The protein below binds the small molecule below.
Small molecule (SMILES): CC(=O)N[C@@H]1[C@@H](O)[C@H](O)[C@@H](CO)O[C@H]1O

Binding-site contacts:
Ligand atom C8 contacts residue ASN61 of chain 1.C at 4.5 Å.
Ligand atom C6 contacts residue TYR28 of chain 1.C at 4.0 Å (hydrophobic).
Ligand atom O5 contacts residue ASN61 of chain 1.C at 2.4 Å (h-bond).
Ligand atom C1 contacts residue ASN61 of chain 1.C at 1.6 Å.
Ligand atom C5 contacts residue ASN61 of chain 1.C at 3.7 Å.
Ligand atom O6 contacts residue TYR28 of chain 1.C at 3.4 Å.
Ligand atom C4 contacts residue ASN61 of chain 1.C at 4.3 Å.
Ligand atom C8 contacts residue ARG634 of chain 1.C at 3.6 Å.
Ligand atom O7 contacts residue ASN61 of chain 1.C at 3.4 Å (h-bond).
Ligand atom C7 contacts residue ASN61 of chain 1.C at 3.6 Å.
Ligand atom N2 contacts residue ASN61 of chain 1.C at 3.0 Å (h-bond).
Ligand atom C2 contacts residue ASN61 of chain 1.C at 2.5 Å.
Ligand atom O5 contacts residue TYR28 of chain 1.C at 3.8 Å.
Ligand atom C3 contacts residue ASN61 of chain 1.C at 3.9 Å.

Sequence of chain 1.C:
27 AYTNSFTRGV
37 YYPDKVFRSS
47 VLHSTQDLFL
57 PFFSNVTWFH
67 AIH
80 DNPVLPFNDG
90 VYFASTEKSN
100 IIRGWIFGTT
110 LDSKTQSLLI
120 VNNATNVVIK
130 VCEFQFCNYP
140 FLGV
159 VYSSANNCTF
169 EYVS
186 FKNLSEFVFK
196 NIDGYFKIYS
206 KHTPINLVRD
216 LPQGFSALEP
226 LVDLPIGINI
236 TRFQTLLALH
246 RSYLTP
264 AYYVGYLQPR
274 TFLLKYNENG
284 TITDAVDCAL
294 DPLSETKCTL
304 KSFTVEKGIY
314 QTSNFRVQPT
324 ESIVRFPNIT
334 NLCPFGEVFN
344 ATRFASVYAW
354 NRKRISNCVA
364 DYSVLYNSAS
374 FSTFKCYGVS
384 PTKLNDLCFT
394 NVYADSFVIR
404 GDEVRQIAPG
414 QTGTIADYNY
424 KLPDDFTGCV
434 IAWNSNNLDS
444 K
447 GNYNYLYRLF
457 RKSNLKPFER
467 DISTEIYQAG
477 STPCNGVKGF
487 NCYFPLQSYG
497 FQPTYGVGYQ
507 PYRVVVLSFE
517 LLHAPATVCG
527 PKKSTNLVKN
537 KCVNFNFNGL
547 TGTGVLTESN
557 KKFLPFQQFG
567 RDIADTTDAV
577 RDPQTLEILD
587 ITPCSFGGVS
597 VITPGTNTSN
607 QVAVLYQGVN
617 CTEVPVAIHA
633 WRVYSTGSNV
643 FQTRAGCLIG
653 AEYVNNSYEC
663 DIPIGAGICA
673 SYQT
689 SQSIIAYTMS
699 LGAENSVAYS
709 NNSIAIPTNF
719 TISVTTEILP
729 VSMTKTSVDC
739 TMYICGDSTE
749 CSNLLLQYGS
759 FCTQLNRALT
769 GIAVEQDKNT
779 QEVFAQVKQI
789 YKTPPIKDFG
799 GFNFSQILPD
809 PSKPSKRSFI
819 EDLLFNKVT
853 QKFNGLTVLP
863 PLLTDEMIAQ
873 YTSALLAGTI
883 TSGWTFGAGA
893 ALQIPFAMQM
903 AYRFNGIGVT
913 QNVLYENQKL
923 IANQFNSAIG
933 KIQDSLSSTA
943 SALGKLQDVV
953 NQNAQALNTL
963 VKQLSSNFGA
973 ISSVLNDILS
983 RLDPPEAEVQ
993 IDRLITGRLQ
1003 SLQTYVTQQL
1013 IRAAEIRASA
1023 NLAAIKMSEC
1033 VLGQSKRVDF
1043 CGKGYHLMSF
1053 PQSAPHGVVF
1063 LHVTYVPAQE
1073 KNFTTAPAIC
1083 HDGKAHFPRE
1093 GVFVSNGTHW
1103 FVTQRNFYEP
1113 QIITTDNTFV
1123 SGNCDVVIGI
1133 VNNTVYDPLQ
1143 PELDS